A protein and the small-molecule ligand that binds it are described below.
Small molecule (SMILES): C[C@H](O)CCO

Binding-site contacts:
Ligand atom C3 contacts residue ARG28 of chain 1.B at 4.2 Å.
Ligand atom O1 contacts residue ARG28 of chain 1.B at 3.7 Å.
Ligand atom C2 contacts residue LYS60 of chain 1.B at 4.0 Å.
Ligand atom C2 contacts residue TYR30 of chain 1.B at 3.9 Å (hydrophobic).
Ligand atom C1 contacts residue ARG28 of chain 1.B at 3.5 Å.
Ligand atom O1 contacts residue ARG31 of chain 1.B at 3.7 Å.
Ligand atom O3 contacts residue ASN29 of chain 1.B at 4.3 Å.
Ligand atom C3 contacts residue LYS60 of chain 1.B at 3.7 Å.
Ligand atom C1 contacts residue TYR30 of chain 1.B at 3.8 Å (hydrophobic).
Ligand atom C4 contacts residue LYS60 of chain 1.B at 3.1 Å.
Ligand atom O1 contacts residue PRO38 of chain 1.B at 3.7 Å.
Ligand atom C3 contacts residue ARG31 of chain 1.B at 3.7 Å.
Ligand atom C1 contacts residue THR37 of chain 1.B at 3.9 Å.
Ligand atom C2 contacts residue ARG28 of chain 1.B at 3.8 Å.
Ligand atom C4 contacts residue ASP63 of chain 1.B at 4.2 Å.
Ligand atom C4 contacts residue ARG31 of chain 1.B at 2.9 Å.
Ligand atom O3 contacts residue ARG31 of chain 1.B at 4.0 Å.
Ligand atom O1 contacts residue THR37 of chain 1.B at 3.7 Å.
Ligand atom O1 contacts residue TYR30 of chain 1.B at 2.6 Å (h-bond).
Ligand atom O1 contacts residue LYS60 of chain 1.B at 4.2 Å.
Ligand atom C2 contacts residue ASN29 of chain 1.B at 3.5 Å.
Ligand atom C2 contacts residue ARG31 of chain 1.B at 3.0 Å.
Ligand atom C1 contacts residue ARG31 of chain 1.B at 3.3 Å.
Ligand atom C3 contacts residue ASN29 of chain 1.B at 4.3 Å.
Ligand atom O1 contacts residue ASN29 of chain 1.B at 3.7 Å.
Ligand atom C1 contacts residue ASN29 of chain 1.B at 4.1 Å.
Ligand atom C1 contacts residue LYS60 of chain 1.B at 3.1 Å.
Ligand atom O1 contacts residue LEU27 of chain 1.B at 3.9 Å.

Sequence of chain 1.B:
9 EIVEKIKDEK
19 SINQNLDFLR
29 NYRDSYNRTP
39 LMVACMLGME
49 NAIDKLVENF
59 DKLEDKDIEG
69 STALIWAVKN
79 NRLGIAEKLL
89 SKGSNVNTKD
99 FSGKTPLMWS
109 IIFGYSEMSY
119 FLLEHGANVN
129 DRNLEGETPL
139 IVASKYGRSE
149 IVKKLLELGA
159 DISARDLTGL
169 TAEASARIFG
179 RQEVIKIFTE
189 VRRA